Sequence of chain 2.A:
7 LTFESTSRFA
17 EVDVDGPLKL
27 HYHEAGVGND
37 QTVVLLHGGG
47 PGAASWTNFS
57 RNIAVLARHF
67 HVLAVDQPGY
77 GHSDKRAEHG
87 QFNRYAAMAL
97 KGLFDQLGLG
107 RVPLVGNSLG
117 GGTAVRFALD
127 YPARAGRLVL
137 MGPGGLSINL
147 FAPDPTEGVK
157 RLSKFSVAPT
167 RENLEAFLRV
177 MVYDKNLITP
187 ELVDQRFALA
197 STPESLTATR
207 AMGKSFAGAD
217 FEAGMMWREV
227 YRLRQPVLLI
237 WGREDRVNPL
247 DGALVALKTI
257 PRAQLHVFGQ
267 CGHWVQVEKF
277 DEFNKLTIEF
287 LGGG

Binding-site contacts:
Ligand atom C15 contacts residue GLY46 of chain 2.A at 3.4 Å.
Ligand atom C19 contacts residue MET208 of chain 2.A at 3.6 Å (hydrophobic).
Ligand atom P01 contacts residue SER114 of chain 2.A at 1.6 Å.
Ligand atom C16 contacts residue ASN89 of chain 2.A at 3.6 Å.
Ligand atom C15 contacts residue GLY45 of chain 2.A at 3.7 Å.
Ligand atom C20 contacts residue PHE212 of chain 2.A at 3.5 Å (hydrophobic).
Ligand atom O05 contacts residue SER114 of chain 2.A at 2.6 Å (h-bond).
Ligand atom O04 contacts residue GLY141 of chain 2.A at 3.1 Å (h-bond).
Ligand atom O06 contacts residue GLY141 of chain 2.A at 3.9 Å.
Ligand atom C03 contacts residue VAL243 of chain 2.A at 4.0 Å (hydrophobic).
Ligand atom P01 contacts residue GLY45 of chain 2.A at 3.9 Å.
Ligand atom O04 contacts residue GLY140 of chain 2.A at 3.0 Å.
Ligand atom O07 contacts residue LEU115 of chain 2.A at 2.9 Å (h-bond).
Ligand atom C21 contacts residue LEU158 of chain 2.A at 3.8 Å (hydrophobic).
Ligand atom C03 contacts residue SER114 of chain 2.A at 2.5 Å.
Ligand atom C26 contacts residue SER162 of chain 2.A at 3.2 Å.
Ligand atom C25 contacts residue SER162 of chain 2.A at 3.5 Å.
Ligand atom C14 contacts residue ASN244 of chain 2.A at 3.6 Å.
Ligand atom O06 contacts residue GLY140 of chain 2.A at 3.4 Å.
Ligand atom O07 contacts residue SER114 of chain 2.A at 2.5 Å (h-bond).
Ligand atom O05 contacts residue HIS269 of chain 2.A at 2.5 Å (h-bond).
Ligand atom O05 contacts residue VAL243 of chain 2.A at 3.8 Å.
Ligand atom C12 contacts residue GLY140 of chain 2.A at 4.0 Å.
Ligand atom O06 contacts residue LEU115 of chain 2.A at 3.7 Å.
Ligand atom C12 contacts residue ASN244 of chain 2.A at 4.0 Å.
Ligand atom O07 contacts residue GLY44 of chain 2.A at 3.6 Å.
Ligand atom C15 contacts residue HIS269 of chain 2.A at 3.4 Å.
Ligand atom C18 contacts residue PHE212 of chain 2.A at 3.7 Å (hydrophobic).
Ligand atom C22 contacts residue SER159 of chain 2.A at 3.5 Å.
Ligand atom C16 contacts residue PHE212 of chain 2.A at 3.7 Å (hydrophobic).
Ligand atom O07 contacts residue GLY45 of chain 2.A at 2.6 Å (h-bond).
Ligand atom C11 contacts residue SER114 of chain 2.A at 3.0 Å.
Ligand atom C15 contacts residue PHE173 of chain 2.A at 3.9 Å (hydrophobic).
Ligand atom C19 contacts residue PHE212 of chain 2.A at 3.9 Å (hydrophobic).
Ligand atom C15 contacts residue SER114 of chain 2.A at 3.8 Å.
Ligand atom C25 contacts residue THR205 of chain 2.A at 3.5 Å.
Ligand atom P01 contacts residue LEU115 of chain 2.A at 3.6 Å.
Ligand atom P01 contacts residue HIS269 of chain 2.A at 3.4 Å.
Ligand atom C16 contacts residue GLY141 of chain 2.A at 3.9 Å.
Ligand atom O02 contacts residue PHE212 of chain 2.A at 3.7 Å.

The small molecule below binds the protein below.
Small molecule (SMILES): C/C=C/CCCCCCC[C@H](CCP(=O)(O)OC)[C@H](C(C)=O)C(=O)OC